Binding-site contacts:
Ligand atom C5 contacts residue LEU29 of chain 1.A at 3.9 Å (hydrophobic).
Ligand atom O1 contacts residue GLU228 of chain 1.A at 2.6 Å (salt-bridge).
Ligand atom O2 contacts residue GLU156 of chain 1.A at 2.8 Å (salt-bridge).
Ligand atom O1 contacts residue MSE212 of chain 1.A at 3.2 Å (h-bond).
Ligand atom O3 contacts residue ARG209 of chain 1.A at 2.8 Å (salt-bridge).
Ligand atom C5 contacts residue GLN87 of chain 1.A at 3.7 Å.
Ligand atom O3 contacts residue LEU345 of chain 1.A at 3.8 Å.
Ligand atom C3 contacts residue GLU156 of chain 1.A at 3.4 Å.
Ligand atom C5 contacts residue GLU156 of chain 1.A at 3.6 Å.
Ligand atom O2 contacts residue GLY211 of chain 1.A at 3.6 Å.
Ligand atom O2 contacts residue PRO147 of chain 1.A at 3.7 Å.
Ligand atom O5 contacts residue GLU46 of chain 1.A at 2.7 Å (salt-bridge).
Ligand atom O5 contacts residue GLN87 of chain 1.A at 3.0 Å (h-bond).
Ligand atom C4 contacts residue GLU156 of chain 1.A at 3.6 Å.
Ligand atom C1 contacts residue TRP155 of chain 1.A at 3.7 Å (hydrophobic).
Ligand atom O3 contacts residue GLN173 of chain 1.A at 3.9 Å.
Ligand atom C2 contacts residue GLU228 of chain 1.A at 3.6 Å.
Ligand atom C2 contacts residue GLU156 of chain 1.A at 3.5 Å.
Ligand atom O3 contacts residue PRO147 of chain 1.A at 3.6 Å.
Ligand atom O4 contacts residue TYR323 of chain 1.A at 3.1 Å (h-bond).
Ligand atom O3 contacts residue TRP155 of chain 1.A at 3.3 Å (h-bond).
Ligand atom C2 contacts residue GLN181 of chain 1.A at 3.6 Å.
Ligand atom O2 contacts residue MSE212 of chain 1.A at 3.5 Å.
Ligand atom O5 contacts residue TYR30 of chain 1.A at 3.7 Å.
Ligand atom C5 contacts residue TRP155 of chain 1.A at 3.6 Å (hydrophobic).
Ligand atom C1 contacts residue GLU156 of chain 1.A at 3.1 Å.
Ligand atom C1 contacts residue MSE212 of chain 1.A at 3.4 Å.
Ligand atom C5 contacts residue TYR48 of chain 1.A at 3.9 Å (hydrophobic).
Ligand atom C1 contacts residue GLU228 of chain 1.A at 3.3 Å.
Ligand atom C1 contacts residue TYR323 of chain 1.A at 3.5 Å (hydrophobic).
Ligand atom C5 contacts residue GLU46 of chain 1.A at 3.4 Å.
Ligand atom O2 contacts residue GLN181 of chain 1.A at 2.8 Å (h-bond).
Ligand atom O4 contacts residue GLN87 of chain 1.A at 3.0 Å (h-bond).
Ligand atom O4 contacts residue GLU156 of chain 1.A at 3.1 Å (salt-bridge).
Ligand atom C3 contacts residue GLN181 of chain 1.A at 3.5 Å.
Ligand atom C4 contacts residue PRO147 of chain 1.A at 3.9 Å (hydrophobic).
Ligand atom O2 contacts residue GLU228 of chain 1.A at 3.8 Å.
Ligand atom O3 contacts residue GLN181 of chain 1.A at 2.6 Å (h-bond).
Ligand atom O2 contacts residue SER171 of chain 1.A at 3.9 Å.
Ligand atom O1 contacts residue TYR323 of chain 1.A at 3.4 Å (h-bond).

A small-molecule ligand and the protein it binds are described below.
Small molecule (SMILES): OC[C@@H]1O[C@@H](OC[C@@H]2O[C@@H](O)[C@H](O)[C@H]2O)[C@H](O)[C@H]1O

Sequence of chain 1.A:
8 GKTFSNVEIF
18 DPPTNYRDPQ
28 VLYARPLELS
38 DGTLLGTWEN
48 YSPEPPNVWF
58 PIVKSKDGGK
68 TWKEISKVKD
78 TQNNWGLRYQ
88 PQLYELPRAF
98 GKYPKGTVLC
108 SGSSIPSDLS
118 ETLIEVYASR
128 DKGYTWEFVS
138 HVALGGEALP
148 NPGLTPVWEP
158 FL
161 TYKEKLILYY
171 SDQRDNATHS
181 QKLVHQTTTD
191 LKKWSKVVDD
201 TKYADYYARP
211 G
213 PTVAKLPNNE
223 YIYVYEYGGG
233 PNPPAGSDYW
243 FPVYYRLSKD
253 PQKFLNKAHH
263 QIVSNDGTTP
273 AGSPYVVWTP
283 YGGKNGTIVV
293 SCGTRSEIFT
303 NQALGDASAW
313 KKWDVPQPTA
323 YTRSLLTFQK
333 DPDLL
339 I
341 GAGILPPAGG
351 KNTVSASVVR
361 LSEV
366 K